A small-molecule ligand and the protein it binds are described below.
Small molecule (SMILES): CC(=O)N[C@@H]1[C@@H](O)[C@H](O)[C@@H](CO)O[C@H]1O

Binding-site contacts:
Ligand atom O3 contacts residue CYS309 of chain 1.D at 3.3 Å (h-bond).
Ligand atom N2 contacts residue SER311 of chain 1.D at 3.0 Å (h-bond).
Ligand atom C1 contacts residue SER311 of chain 1.D at 4.2 Å.
Ligand atom C8 contacts residue LEU145 of chain 1.D at 3.7 Å (hydrophobic).
Ligand atom O5 contacts residue ASN310 of chain 1.D at 4.3 Å.
Ligand atom O3 contacts residue ASP95 of chain 1.D at 4.3 Å.
Ligand atom C4 contacts residue ASN146 of chain 1.D at 4.2 Å.
Ligand atom C8 contacts residue SER311 of chain 1.D at 3.5 Å.
Ligand atom C4 contacts residue ASN310 of chain 1.D at 4.0 Å.
Ligand atom C2 contacts residue ASN146 of chain 1.D at 2.5 Å.
Ligand atom C5 contacts residue ASN310 of chain 1.D at 3.6 Å.
Ligand atom C7 contacts residue ASN146 of chain 1.D at 3.4 Å.
Ligand atom C4 contacts residue ASP95 of chain 1.D at 4.2 Å.
Ligand atom C8 contacts residue VAL138 of chain 1.D at 4.0 Å (hydrophobic).
Ligand atom C3 contacts residue ASN310 of chain 1.D at 3.8 Å.
Ligand atom C3 contacts residue CYS309 of chain 1.D at 4.3 Å (hydrophobic).
Ligand atom C1 contacts residue ASN146 of chain 1.D at 1.4 Å.
Ligand atom C7 contacts residue SER311 of chain 1.D at 3.7 Å.
Ligand atom C7 contacts residue VAL138 of chain 1.D at 4.4 Å (hydrophobic).
Ligand atom C5 contacts residue ASN146 of chain 1.D at 3.6 Å.
Ligand atom O4 contacts residue ASN310 of chain 1.D at 3.9 Å.
Ligand atom O3 contacts residue ASN310 of chain 1.D at 4.3 Å.
Ligand atom C3 contacts residue SER311 of chain 1.D at 4.1 Å.
Ligand atom O7 contacts residue ASN146 of chain 1.D at 3.5 Å (h-bond).
Ligand atom C8 contacts residue PHE243 of chain 1.D at 4.4 Å (hydrophobic).
Ligand atom N2 contacts residue ASN146 of chain 1.D at 2.9 Å (h-bond).
Ligand atom O7 contacts residue PRO96 of chain 1.D at 3.8 Å.
Ligand atom O7 contacts residue VAL138 of chain 1.D at 4.2 Å.
Ligand atom C2 contacts residue SER311 of chain 1.D at 3.9 Å.
Ligand atom C3 contacts residue ASN146 of chain 1.D at 3.8 Å.
Ligand atom O5 contacts residue ASN146 of chain 1.D at 2.3 Å (h-bond).
Ligand atom C2 contacts residue ASN310 of chain 1.D at 4.5 Å.
Ligand atom C8 contacts residue ASN244 of chain 1.D at 4.1 Å.
Ligand atom C1 contacts residue ASN310 of chain 1.D at 4.1 Å.

Sequence of chain 1.D:
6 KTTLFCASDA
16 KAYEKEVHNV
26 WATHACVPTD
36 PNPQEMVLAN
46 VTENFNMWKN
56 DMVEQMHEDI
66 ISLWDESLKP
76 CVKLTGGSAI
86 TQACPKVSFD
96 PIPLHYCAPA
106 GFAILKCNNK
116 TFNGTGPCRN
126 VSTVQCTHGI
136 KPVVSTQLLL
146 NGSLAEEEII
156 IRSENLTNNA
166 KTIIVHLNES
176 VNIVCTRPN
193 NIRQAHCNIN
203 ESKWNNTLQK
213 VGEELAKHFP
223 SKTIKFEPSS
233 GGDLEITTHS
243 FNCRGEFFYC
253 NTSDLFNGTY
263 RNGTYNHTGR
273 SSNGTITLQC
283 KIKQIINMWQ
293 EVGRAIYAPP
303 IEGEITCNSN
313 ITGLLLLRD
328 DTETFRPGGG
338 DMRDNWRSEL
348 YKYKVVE